Binding-site contacts:
Ligand atom C5 contacts residue ASN707 of chain 1.C at 3.7 Å.
Ligand atom C7 contacts residue ASN707 of chain 1.C at 3.5 Å.
Ligand atom O7 contacts residue ASN707 of chain 1.C at 3.7 Å.
Ligand atom C2 contacts residue ASN707 of chain 1.C at 2.5 Å.
Ligand atom N2 contacts residue ASN707 of chain 1.C at 2.9 Å (h-bond).
Ligand atom C1 contacts residue ASP794 of chain 1.A at 4.3 Å.
Ligand atom C4 contacts residue ASN707 of chain 1.C at 4.2 Å.
Ligand atom C1 contacts residue ASN707 of chain 1.C at 1.4 Å.
Ligand atom C3 contacts residue ASN707 of chain 1.C at 3.8 Å.
Ligand atom O5 contacts residue ASP794 of chain 1.A at 3.9 Å.
Ligand atom C8 contacts residue GLY1129 of chain 1.C at 3.7 Å.
Ligand atom O5 contacts residue ASN707 of chain 1.C at 2.4 Å (h-bond).
Ligand atom C8 contacts residue ILE1128 of chain 1.C at 4.5 Å (hydrophobic).

Sequence of chain 1.C:
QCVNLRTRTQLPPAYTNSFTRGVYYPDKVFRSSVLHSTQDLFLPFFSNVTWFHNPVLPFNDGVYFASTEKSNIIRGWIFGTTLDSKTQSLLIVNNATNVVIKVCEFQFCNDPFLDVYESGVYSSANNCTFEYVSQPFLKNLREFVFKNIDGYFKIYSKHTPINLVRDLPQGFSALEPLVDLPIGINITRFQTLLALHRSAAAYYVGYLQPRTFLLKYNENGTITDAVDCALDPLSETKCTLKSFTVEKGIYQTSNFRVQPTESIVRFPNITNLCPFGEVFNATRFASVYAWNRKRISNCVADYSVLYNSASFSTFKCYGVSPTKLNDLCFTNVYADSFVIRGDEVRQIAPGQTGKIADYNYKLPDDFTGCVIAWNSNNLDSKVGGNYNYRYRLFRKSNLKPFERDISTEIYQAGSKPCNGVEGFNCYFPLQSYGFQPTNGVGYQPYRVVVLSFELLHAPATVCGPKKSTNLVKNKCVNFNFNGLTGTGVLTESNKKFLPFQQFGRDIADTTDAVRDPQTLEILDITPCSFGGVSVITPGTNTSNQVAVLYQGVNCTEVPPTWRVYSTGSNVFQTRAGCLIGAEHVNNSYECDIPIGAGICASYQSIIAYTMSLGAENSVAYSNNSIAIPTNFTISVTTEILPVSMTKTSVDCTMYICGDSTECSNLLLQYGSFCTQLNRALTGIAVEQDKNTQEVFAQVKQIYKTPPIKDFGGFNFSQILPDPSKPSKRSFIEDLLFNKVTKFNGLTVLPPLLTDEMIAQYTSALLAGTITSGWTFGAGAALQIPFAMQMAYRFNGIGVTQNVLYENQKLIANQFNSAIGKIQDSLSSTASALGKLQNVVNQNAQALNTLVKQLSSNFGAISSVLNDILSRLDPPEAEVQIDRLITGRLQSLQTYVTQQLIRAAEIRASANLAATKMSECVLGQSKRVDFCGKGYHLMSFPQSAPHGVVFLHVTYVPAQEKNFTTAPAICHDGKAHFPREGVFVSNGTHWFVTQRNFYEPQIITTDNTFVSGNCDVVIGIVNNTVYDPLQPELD

Sequence of chain 1.A:
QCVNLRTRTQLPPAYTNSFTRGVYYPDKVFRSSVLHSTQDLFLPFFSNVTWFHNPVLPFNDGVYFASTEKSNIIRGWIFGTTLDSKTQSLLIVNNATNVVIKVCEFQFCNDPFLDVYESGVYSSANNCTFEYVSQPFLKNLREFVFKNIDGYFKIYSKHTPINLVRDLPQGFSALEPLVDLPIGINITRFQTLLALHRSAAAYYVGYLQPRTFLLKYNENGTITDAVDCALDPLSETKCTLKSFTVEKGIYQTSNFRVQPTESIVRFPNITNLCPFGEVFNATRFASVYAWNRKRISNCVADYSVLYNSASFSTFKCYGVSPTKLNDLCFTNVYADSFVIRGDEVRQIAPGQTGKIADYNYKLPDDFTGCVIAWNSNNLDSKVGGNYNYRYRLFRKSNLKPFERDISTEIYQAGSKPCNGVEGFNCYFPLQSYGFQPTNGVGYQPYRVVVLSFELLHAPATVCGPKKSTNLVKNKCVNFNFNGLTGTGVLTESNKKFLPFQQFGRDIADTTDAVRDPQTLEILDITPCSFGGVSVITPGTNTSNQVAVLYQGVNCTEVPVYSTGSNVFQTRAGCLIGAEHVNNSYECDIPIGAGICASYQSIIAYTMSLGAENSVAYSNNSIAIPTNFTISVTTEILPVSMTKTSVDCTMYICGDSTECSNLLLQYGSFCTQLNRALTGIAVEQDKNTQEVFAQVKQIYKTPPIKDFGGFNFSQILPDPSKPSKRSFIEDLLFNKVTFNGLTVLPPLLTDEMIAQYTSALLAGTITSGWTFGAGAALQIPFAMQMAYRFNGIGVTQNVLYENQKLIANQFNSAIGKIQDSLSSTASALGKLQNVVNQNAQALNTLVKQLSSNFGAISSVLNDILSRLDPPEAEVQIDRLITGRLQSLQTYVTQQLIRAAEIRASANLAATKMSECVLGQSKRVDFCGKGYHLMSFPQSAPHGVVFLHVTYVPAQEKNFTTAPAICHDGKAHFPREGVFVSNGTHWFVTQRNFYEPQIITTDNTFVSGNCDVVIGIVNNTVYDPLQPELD

The protein below binds the small molecule below.
Small molecule (SMILES): CC(=O)N[C@H]1[C@H](O[C@H]2[C@H](O)[C@@H](NC(C)=O)CO[C@@H]2CO)O[C@H](CO)[C@@H](O)[C@@H]1O